Sequence of chain 1.E:
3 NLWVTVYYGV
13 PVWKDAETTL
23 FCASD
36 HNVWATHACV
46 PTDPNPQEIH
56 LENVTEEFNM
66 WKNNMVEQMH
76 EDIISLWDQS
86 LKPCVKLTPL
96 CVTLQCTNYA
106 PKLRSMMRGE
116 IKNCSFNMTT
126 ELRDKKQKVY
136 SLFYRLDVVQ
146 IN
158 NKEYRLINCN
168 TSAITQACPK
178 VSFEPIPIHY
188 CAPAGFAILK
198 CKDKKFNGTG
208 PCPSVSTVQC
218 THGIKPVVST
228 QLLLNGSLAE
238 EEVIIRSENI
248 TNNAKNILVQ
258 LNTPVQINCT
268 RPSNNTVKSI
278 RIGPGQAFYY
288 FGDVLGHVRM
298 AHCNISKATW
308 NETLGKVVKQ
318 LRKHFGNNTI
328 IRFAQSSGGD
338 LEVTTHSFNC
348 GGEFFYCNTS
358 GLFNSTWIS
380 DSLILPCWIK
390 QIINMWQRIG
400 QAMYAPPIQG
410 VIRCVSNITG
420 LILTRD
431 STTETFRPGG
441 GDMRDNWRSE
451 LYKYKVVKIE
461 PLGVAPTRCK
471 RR

Binding-site contacts:
Ligand atom C5 contacts residue ASN271 of chain 1.E at 3.7 Å.
Ligand atom C8 contacts residue ASN271 of chain 1.E at 3.8 Å.
Ligand atom O5 contacts residue LEU292 of chain 1.E at 3.0 Å.
Ligand atom C8 contacts residue VAL410 of chain 1.E at 4.3 Å (hydrophobic).
Ligand atom C6 contacts residue LEU292 of chain 1.E at 3.8 Å (hydrophobic).
Ligand atom C4 contacts residue ASN271 of chain 1.E at 4.2 Å.
Ligand atom O5 contacts residue ASN271 of chain 1.E at 2.4 Å (h-bond).
Ligand atom N2 contacts residue ASN271 of chain 1.E at 2.9 Å (h-bond).
Ligand atom C2 contacts residue ASN271 of chain 1.E at 2.5 Å.
Ligand atom O7 contacts residue ASN271 of chain 1.E at 3.2 Å (h-bond).
Ligand atom C3 contacts residue ASN271 of chain 1.E at 3.8 Å.
Ligand atom C7 contacts residue ASN271 of chain 1.E at 3.2 Å.
Ligand atom C1 contacts residue LEU292 of chain 1.E at 3.8 Å (hydrophobic).
Ligand atom C1 contacts residue ASN271 of chain 1.E at 1.4 Å.
Ligand atom C5 contacts residue LEU292 of chain 1.E at 4.0 Å (hydrophobic).

This small molecule binds to this protein.
Small molecule (SMILES): CC(=O)N[C@@H]1[C@@H](O)[C@H](O)[C@@H](CO)O[C@H]1O